Sequence of chain 1.J:
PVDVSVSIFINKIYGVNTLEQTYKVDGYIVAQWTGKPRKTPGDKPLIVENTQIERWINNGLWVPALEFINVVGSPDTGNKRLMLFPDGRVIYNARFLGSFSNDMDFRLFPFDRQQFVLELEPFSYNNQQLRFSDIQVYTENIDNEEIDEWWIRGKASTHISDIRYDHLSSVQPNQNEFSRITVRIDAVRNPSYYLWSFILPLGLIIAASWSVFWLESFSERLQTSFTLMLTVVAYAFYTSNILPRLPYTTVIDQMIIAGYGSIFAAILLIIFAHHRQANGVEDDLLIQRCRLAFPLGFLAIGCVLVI

This protein binds this small molecule.
Small molecule (SMILES): CN(C)CCCN1c2ccccc2Sc2ccc(Cl)cc21

Binding-site contacts:
Ligand atom C1 contacts residue ILE13 of chain 1.J at 3.5 Å (hydrophobic).
Ligand atom C17 contacts residue ILE13 of chain 1.J at 2.9 Å (hydrophobic).
Ligand atom C6 contacts residue ILE13 of chain 1.J at 4.0 Å (hydrophobic).
Ligand atom C5 contacts residue TRP150 of chain 1.J at 3.1 Å (hydrophobic).
Ligand atom C16 contacts residue ASP148 of chain 1.J at 4.0 Å.
Ligand atom C10 contacts residue VAL137 of chain 1.J at 3.8 Å (hydrophobic).
Ligand atom C14 contacts residue THR139 of chain 1.J at 3.9 Å.
Ligand atom CL1 contacts residue VAL137 of chain 1.J at 3.7 Å.
Ligand atom C7 contacts residue ILE13 of chain 1.J at 4.0 Å (hydrophobic).
Ligand atom CL1 contacts residue ILE10 of chain 1.J at 3.3 Å.
Ligand atom C15 contacts residue ASN144 of chain 1.J at 4.0 Å.
Ligand atom C7 contacts residue PHE116 of chain 1.J at 3.4 Å (hydrophobic).
Ligand atom C15 contacts residue GLU140 of chain 1.J at 3.5 Å.
Ligand atom CL1 contacts residue THR139 of chain 1.J at 3.4 Å.
Ligand atom C15 contacts residue ASP148 of chain 1.J at 3.1 Å.
Ligand atom C16 contacts residue TRP150 of chain 1.J at 3.2 Å (hydrophobic).
Ligand atom C5 contacts residue ILE13 of chain 1.J at 3.5 Å (hydrophobic).
Ligand atom S1 contacts residue ILE152 of chain 1.J at 3.5 Å.
Ligand atom C16 contacts residue ASN141 of chain 1.J at 3.7 Å.
Ligand atom C10 contacts residue THR139 of chain 1.J at 3.8 Å.
Ligand atom C4 contacts residue ILE13 of chain 1.J at 4.0 Å (hydrophobic).
Ligand atom C6 contacts residue TRP150 of chain 1.J at 3.5 Å (hydrophobic).
Ligand atom C16 contacts residue GLU145 of chain 1.J at 2.9 Å.
Ligand atom N2 contacts residue GLU140 of chain 1.J at 3.7 Å.
Ligand atom C8 contacts residue ILE13 of chain 1.J at 3.5 Å (hydrophobic).
Ligand atom C3 contacts residue ILE13 of chain 1.J at 3.6 Å (hydrophobic).
Ligand atom N2 contacts residue GLU145 of chain 1.J at 3.2 Å (salt-bridge).
Ligand atom N2 contacts residue ASP148 of chain 1.J at 4.0 Å.
Ligand atom CL1 contacts residue ASN11 of chain 1.J at 3.8 Å.
Ligand atom C13 contacts residue ILE152 of chain 1.J at 3.9 Å (hydrophobic).
Ligand atom C15 contacts residue GLU145 of chain 1.J at 3.1 Å.
Ligand atom S1 contacts residue ILE13 of chain 1.J at 3.8 Å.
Ligand atom N2 contacts residue ASN141 of chain 1.J at 4.0 Å.
Ligand atom C6 contacts residue PHE116 of chain 1.J at 3.3 Å (hydrophobic).
Ligand atom C2 contacts residue ILE13 of chain 1.J at 3.9 Å (hydrophobic).
Ligand atom C9 contacts residue VAL137 of chain 1.J at 3.2 Å (hydrophobic).
Ligand atom C17 contacts residue TRP150 of chain 1.J at 3.9 Å (hydrophobic).
Ligand atom C9 contacts residue ILE13 of chain 1.J at 4.0 Å (hydrophobic).
Ligand atom N1 contacts residue ILE13 of chain 1.J at 3.8 Å.
Ligand atom C9 contacts residue ILE10 of chain 1.J at 3.9 Å (hydrophobic).